Sequence of chain 1.B:
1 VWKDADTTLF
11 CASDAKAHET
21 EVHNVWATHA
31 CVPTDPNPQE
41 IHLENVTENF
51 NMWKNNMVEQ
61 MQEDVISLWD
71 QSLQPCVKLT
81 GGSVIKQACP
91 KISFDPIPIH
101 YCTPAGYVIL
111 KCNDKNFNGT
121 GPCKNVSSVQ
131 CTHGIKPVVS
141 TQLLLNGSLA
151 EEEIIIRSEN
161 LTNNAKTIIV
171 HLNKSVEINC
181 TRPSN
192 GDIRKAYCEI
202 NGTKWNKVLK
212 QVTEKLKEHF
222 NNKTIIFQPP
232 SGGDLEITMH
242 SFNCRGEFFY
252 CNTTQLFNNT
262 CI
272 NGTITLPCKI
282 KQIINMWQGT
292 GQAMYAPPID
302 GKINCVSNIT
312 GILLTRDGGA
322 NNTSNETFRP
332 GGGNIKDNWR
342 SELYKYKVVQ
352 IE

Binding-site contacts:
Ligand atom C5 contacts residue GLU200 of chain 1.B at 4.4 Å.
Ligand atom O6 contacts residue TYR198 of chain 1.B at 3.2 Å (h-bond).
Ligand atom C4 contacts residue ASN179 of chain 1.B at 4.2 Å.
Ligand atom C7 contacts residue ASN179 of chain 1.B at 3.1 Å.
Ligand atom C2 contacts residue ASN179 of chain 1.B at 2.3 Å.
Ligand atom C1 contacts residue THR181 of chain 1.B at 4.1 Å.
Ligand atom O7 contacts residue ASN179 of chain 1.B at 2.8 Å (h-bond).
Ligand atom N2 contacts residue VAL307 of chain 1.B at 4.4 Å.
Ligand atom C1 contacts residue ASN179 of chain 1.B at 1.4 Å.
Ligand atom C6 contacts residue GLU200 of chain 1.B at 3.9 Å.
Ligand atom C6 contacts residue TYR198 of chain 1.B at 4.1 Å (hydrophobic).
Ligand atom N2 contacts residue ASN179 of chain 1.B at 2.7 Å (h-bond).
Ligand atom O6 contacts residue THR181 of chain 1.B at 4.5 Å.
Ligand atom C5 contacts residue ASN179 of chain 1.B at 3.6 Å.
Ligand atom C7 contacts residue VAL307 of chain 1.B at 4.4 Å (hydrophobic).
Ligand atom O5 contacts residue GLU200 of chain 1.B at 3.6 Å (salt-bridge).
Ligand atom O5 contacts residue THR181 of chain 1.B at 4.0 Å.
Ligand atom C1 contacts residue ASN305 of chain 1.B at 4.1 Å.
Ligand atom C8 contacts residue ASN179 of chain 1.B at 4.5 Å.
Ligand atom C3 contacts residue ASN179 of chain 1.B at 3.7 Å.
Ligand atom O6 contacts residue GLU200 of chain 1.B at 3.2 Å (salt-bridge).
Ligand atom O5 contacts residue ASN179 of chain 1.B at 2.4 Å (h-bond).
Ligand atom C5 contacts residue THR181 of chain 1.B at 4.2 Å.
Ligand atom C8 contacts residue VAL307 of chain 1.B at 4.4 Å (hydrophobic).

This protein binds this small molecule.
Small molecule (SMILES): CC(=O)N[C@@H]1[C@@H](O)[C@H](O)[C@@H](CO)O[C@H]1O